The protein below binds the small molecule below.
Small molecule (SMILES): NS(=O)(=O)c1ccc(C(=O)NCCN2CC(=O)O[Cu]OC(=O)C2)cc1

Sequence of chain 1.B:
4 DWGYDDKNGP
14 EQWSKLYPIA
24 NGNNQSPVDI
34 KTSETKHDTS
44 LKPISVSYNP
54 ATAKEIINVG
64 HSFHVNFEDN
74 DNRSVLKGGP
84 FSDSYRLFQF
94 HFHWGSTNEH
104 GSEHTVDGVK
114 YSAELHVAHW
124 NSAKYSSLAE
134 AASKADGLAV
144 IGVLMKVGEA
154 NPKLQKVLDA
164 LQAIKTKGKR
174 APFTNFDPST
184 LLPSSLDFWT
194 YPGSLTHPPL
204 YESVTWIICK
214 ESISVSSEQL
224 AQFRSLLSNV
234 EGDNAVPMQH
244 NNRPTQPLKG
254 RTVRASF

Binding-site contacts:
Ligand atom O2 contacts residue SER231 of chain 1.B at 3.7 Å.
Ligand atom C1 contacts residue ASP8 of chain 1.B at 3.4 Å.
Ligand atom O2 contacts residue GLY63 of chain 1.B at 3.4 Å (h-bond).
Ligand atom C15 contacts residue ASP8 of chain 1.B at 3.7 Å.
Ligand atom O1 contacts residue HIS243 of chain 1.B at 2.7 Å (h-bond).
Ligand atom C2 contacts residue HIS243 of chain 1.B at 3.4 Å.
Ligand atom OXD contacts residue TYR7 of chain 1.B at 4.0 Å.
Ligand atom S contacts residue HIS243 of chain 1.B at 3.4 Å (h-bond).
Ligand atom S contacts residue MET241 of chain 1.B at 4.0 Å.
Ligand atom N1 contacts residue HIS64 of chain 1.B at 4.0 Å.
Ligand atom C6 contacts residue ASP8 of chain 1.B at 4.0 Å.
Ligand atom OXD contacts residue ASP9 of chain 1.B at 3.4 Å (salt-bridge).
Ligand atom OXB contacts residue HIS243 of chain 1.B at 3.9 Å.
Ligand atom C4 contacts residue HIS243 of chain 1.B at 3.9 Å.
Ligand atom O2 contacts residue HIS64 of chain 1.B at 3.7 Å.
Ligand atom OXD contacts residue ASP8 of chain 1.B at 3.1 Å.
Ligand atom OXA contacts residue GLN242 of chain 1.B at 3.9 Å.
Ligand atom OXC contacts residue HIS243 of chain 1.B at 2.6 Å (h-bond).
Ligand atom C1 contacts residue GLN242 of chain 1.B at 4.1 Å.
Ligand atom C15 contacts residue HIS243 of chain 1.B at 3.4 Å.
Ligand atom C9 contacts residue ASP8 of chain 1.B at 4.1 Å.
Ligand atom C4 contacts residue GLN242 of chain 1.B at 3.8 Å.
Ligand atom OXC contacts residue TYR7 of chain 1.B at 4.1 Å.
Ligand atom O1 contacts residue TYR7 of chain 1.B at 3.4 Å.
Ligand atom N1 contacts residue MET241 of chain 1.B at 3.0 Å.
Ligand atom C5 contacts residue PRO240 of chain 1.B at 3.5 Å (hydrophobic).
Ligand atom OXC contacts residue ASP8 of chain 1.B at 2.9 Å (salt-bridge).
Ligand atom C14 contacts residue HIS243 of chain 1.B at 3.7 Å.
Ligand atom C3 contacts residue HIS243 of chain 1.B at 3.5 Å.
Ligand atom C2 contacts residue ASP8 of chain 1.B at 3.4 Å.
Ligand atom C7 contacts residue ASP8 of chain 1.B at 3.6 Å.
Ligand atom N1 contacts residue HIS243 of chain 1.B at 3.1 Å (h-bond).
Ligand atom N1 contacts residue GLN242 of chain 1.B at 3.3 Å (h-bond).
Ligand atom N8 contacts residue ASP8 of chain 1.B at 3.1 Å (salt-bridge).
Ligand atom C3 contacts residue GLN242 of chain 1.B at 3.8 Å.
Ligand atom C2 contacts residue GLN242 of chain 1.B at 3.6 Å.
Ligand atom CU contacts residue HIS243 of chain 1.B at 2.3 Å.
Ligand atom OXB contacts residue GLN242 of chain 1.B at 3.7 Å.
Ligand atom C6 contacts residue PRO240 of chain 1.B at 3.6 Å (hydrophobic).
Ligand atom O2 contacts residue MET241 of chain 1.B at 3.7 Å.